Sequence of chain 1.B:
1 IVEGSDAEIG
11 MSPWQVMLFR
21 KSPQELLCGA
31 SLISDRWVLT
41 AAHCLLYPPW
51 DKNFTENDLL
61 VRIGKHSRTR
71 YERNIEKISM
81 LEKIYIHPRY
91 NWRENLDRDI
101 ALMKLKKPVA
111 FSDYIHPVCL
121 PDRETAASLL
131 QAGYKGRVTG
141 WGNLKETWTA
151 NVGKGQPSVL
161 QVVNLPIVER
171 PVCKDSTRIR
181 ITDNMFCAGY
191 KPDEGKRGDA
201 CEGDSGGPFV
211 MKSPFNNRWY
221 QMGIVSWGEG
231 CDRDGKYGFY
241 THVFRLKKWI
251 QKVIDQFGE

A protein and the small-molecule ligand that binds it are described below.
Small molecule (SMILES): CC(=O)N[C@@H](CC(=O)O)C(=O)N[C@@H](Cc1ccccc1)C(=O)N[C@@H](CC(C)C)C(=O)N[C@@H](C)C(=O)N[C@@H](CCC(=O)O)C(=O)NCC(=O)NCC(=O)NCC(=O)N[C@H](C(=O)N[C@@H](CCCN=C(N)N)[C@@H](C)O)C(C)C

Binding-site contacts:
Ligand atom CZ contacts residue LEU96 of chain 1.B at 3.3 Å (hydrophobic).
Ligand atom NH1 contacts residue ALA200 of chain 1.B at 3.3 Å (h-bond).
Ligand atom NH1 contacts residue TRP227 of chain 1.B at 3.6 Å.
Ligand atom N contacts residue SER226 of chain 1.B at 3.1 Å (h-bond).
Ligand atom CH3 contacts residue GLU94 of chain 1.B at 3.6 Å.
Ligand atom C1 contacts residue HIS43 of chain 1.B at 1.4 Å.
Ligand atom CG2 contacts residue TRP50 of chain 1.B at 3.5 Å (hydrophobic).
Ligand atom N contacts residue SER205 of chain 1.B at 3.4 Å (h-bond).
Ligand atom O contacts residue GLY228 of chain 1.B at 2.9 Å (h-bond).
Ligand atom CB contacts residue HIS43 of chain 1.B at 3.5 Å.
Ligand atom CB contacts residue SER205 of chain 1.B at 2.9 Å.
Ligand atom OE1 contacts residue ARG178 of chain 1.B at 3.0 Å (salt-bridge).
Ligand atom NH2 contacts residue GLY230 of chain 1.B at 3.1 Å (h-bond).
Ligand atom CG2 contacts residue TYR47 of chain 1.B at 3.6 Å (hydrophobic).
Ligand atom NH2 contacts residue ALA200 of chain 1.B at 3.4 Å (h-bond).
Ligand atom CB contacts residue ILE179 of chain 1.B at 3.5 Å (hydrophobic).
Ligand atom CG1 contacts residue LEU96 of chain 1.B at 3.1 Å (hydrophobic).
Ligand atom O contacts residue GLU229 of chain 1.B at 3.4 Å.
Ligand atom OE2 contacts residue ARG178 of chain 1.B at 3.1 Å (salt-bridge).
Ligand atom CZ contacts residue TRP227 of chain 1.B at 3.6 Å (hydrophobic).
Ligand atom NH2 contacts residue ASP199 of chain 1.B at 2.7 Å (salt-bridge).
Ligand atom CD1 contacts residue PRO49 of chain 1.B at 3.5 Å (hydrophobic).
Ligand atom N contacts residue GLU94 of chain 1.B at 3.5 Å (salt-bridge).
Ligand atom C contacts residue HIS43 of chain 1.B at 2.9 Å.
Ligand atom O contacts residue GLY203 of chain 1.B at 3.2 Å (h-bond).
Ligand atom CD contacts residue ARG178 of chain 1.B at 3.3 Å.
Ligand atom C contacts residue SER205 of chain 1.B at 1.8 Å.
Ligand atom O contacts residue SER205 of chain 1.B at 2.7 Å (h-bond).
Ligand atom CZ contacts residue ALA200 of chain 1.B at 3.3 Å (hydrophobic).
Ligand atom N contacts residue ARG93 of chain 1.B at 3.5 Å (salt-bridge).
Ligand atom C1 contacts residue SER205 of chain 1.B at 2.2 Å.
Ligand atom NH1 contacts residue ASP199 of chain 1.B at 3.4 Å (salt-bridge).
Ligand atom O contacts residue TRP227 of chain 1.B at 3.5 Å.
Ligand atom O contacts residue HIS43 of chain 1.B at 3.5 Å (h-bond).
Ligand atom CA contacts residue SER205 of chain 1.B at 2.8 Å.
Ligand atom N contacts residue GLY228 of chain 1.B at 3.2 Å (h-bond).
Ligand atom N contacts residue HIS43 of chain 1.B at 3.1 Å (h-bond).
Ligand atom CE1 contacts residue TRP227 of chain 1.B at 3.6 Å (hydrophobic).
Ligand atom CG1 contacts residue TYR47 of chain 1.B at 3.5 Å (hydrophobic).
Ligand atom CA contacts residue HIS43 of chain 1.B at 3.6 Å.